Binding-site contacts:
Ligand atom CGA contacts residue HIS275 of chain 1.A at 3.3 Å.
Ligand atom C2B contacts residue TYR278 of chain 1.A at 3.1 Å (hydrophobic).
Ligand atom CAC contacts residue CYS35 of chain 1.A at 2.3 Å (hydrophobic).
Ligand atom CHB contacts residue TYR278 of chain 1.A at 3.4 Å (hydrophobic).
Ligand atom C1B contacts residue TYR278 of chain 1.A at 3.2 Å (hydrophobic).
Ligand atom C2A contacts residue HIS275 of chain 1.A at 3.3 Å.
Ligand atom O2D contacts residue ARG269 of chain 1.A at 3.2 Å (salt-bridge).
Ligand atom C4A contacts residue ASP222 of chain 1.A at 3.2 Å.
Ligand atom C3C contacts residue CYS35 of chain 1.A at 3.2 Å (hydrophobic).
Ligand atom CAD contacts residue TYR231 of chain 1.A at 3.5 Å (hydrophobic).
Ligand atom OC contacts residue ASP222 of chain 1.A at 3.3 Å (salt-bridge).
Ligand atom O1A contacts residue MET279 of chain 1.A at 3.3 Å (h-bond).
Ligand atom ND contacts residue ASP222 of chain 1.A at 3.2 Å (salt-bridge).
Ligand atom CBA contacts residue HIS275 of chain 1.A at 3.1 Å.
Ligand atom CMB contacts residue PHE218 of chain 1.A at 3.4 Å (hydrophobic).
Ligand atom C1A contacts residue HIS275 of chain 1.A at 3.1 Å.
Ligand atom CMB contacts residue ASP222 of chain 1.A at 3.4 Å.
Ligand atom CGD contacts residue ARG269 of chain 1.A at 3.4 Å.
Ligand atom O2D contacts residue TYR231 of chain 1.A at 3.3 Å (h-bond).
Ligand atom C4A contacts residue ILE223 of chain 1.A at 3.3 Å (hydrophobic).
Ligand atom CHB contacts residue ASP222 of chain 1.A at 3.1 Å.
Ligand atom OB contacts residue HIS305 of chain 1.A at 3.1 Å (h-bond).
Ligand atom O2D contacts residue VAL271 of chain 1.A at 3.4 Å.
Ligand atom C4D contacts residue HIS275 of chain 1.A at 3.5 Å.
Ligand atom CAB contacts residue PHE218 of chain 1.A at 3.3 Å (hydrophobic).
Ligand atom CMB contacts residue TYR278 of chain 1.A at 3.5 Å (hydrophobic).
Ligand atom NA contacts residue ILE223 of chain 1.A at 3.4 Å.
Ligand atom O1A contacts residue HIS275 of chain 1.A at 2.7 Å (h-bond).
Ligand atom OC contacts residue TYR278 of chain 1.A at 3.3 Å.
Ligand atom NA contacts residue HIS275 of chain 1.A at 3.3 Å (h-bond).
Ligand atom O1D contacts residue ILE40 of chain 1.A at 3.1 Å.
Ligand atom CHA contacts residue HIS275 of chain 1.A at 3.3 Å.
Ligand atom CGD contacts residue VAL271 of chain 1.A at 3.4 Å (hydrophobic).
Ligand atom O1A contacts residue THR287 of chain 1.A at 3.3 Å (h-bond).
Ligand atom CAA contacts residue TYR231 of chain 1.A at 3.5 Å (hydrophobic).
Ligand atom CBC contacts residue CYS35 of chain 1.A at 1.6 Å (hydrophobic).
Ligand atom NA contacts residue ASP222 of chain 1.A at 2.6 Å (salt-bridge).
Ligand atom CBB contacts residue PHE218 of chain 1.A at 3.4 Å (hydrophobic).
Ligand atom O1D contacts residue ARG269 of chain 1.A at 2.9 Å (salt-bridge).
Ligand atom O2A contacts residue SER289 of chain 1.A at 3.3 Å.

Sequence of chain 1.A:
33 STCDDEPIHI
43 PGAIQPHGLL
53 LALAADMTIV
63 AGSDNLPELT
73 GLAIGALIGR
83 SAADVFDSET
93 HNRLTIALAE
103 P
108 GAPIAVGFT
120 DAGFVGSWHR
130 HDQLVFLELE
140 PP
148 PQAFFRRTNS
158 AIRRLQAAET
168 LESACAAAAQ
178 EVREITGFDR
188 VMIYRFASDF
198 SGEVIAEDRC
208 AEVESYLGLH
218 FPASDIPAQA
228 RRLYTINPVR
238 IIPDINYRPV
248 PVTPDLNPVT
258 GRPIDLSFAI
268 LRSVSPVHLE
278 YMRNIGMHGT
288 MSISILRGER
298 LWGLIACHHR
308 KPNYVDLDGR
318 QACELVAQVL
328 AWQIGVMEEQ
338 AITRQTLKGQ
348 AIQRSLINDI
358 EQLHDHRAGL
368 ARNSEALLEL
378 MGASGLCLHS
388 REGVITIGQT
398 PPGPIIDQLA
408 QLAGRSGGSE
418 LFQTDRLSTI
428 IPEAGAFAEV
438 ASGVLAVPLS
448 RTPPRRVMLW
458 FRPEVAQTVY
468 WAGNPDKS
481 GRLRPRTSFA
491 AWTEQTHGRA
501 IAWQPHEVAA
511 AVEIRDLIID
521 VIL

A small-molecule ligand and the protein it binds are described below.
Small molecule (SMILES): C=CC1=C(C)/C(=C/c2[nH]c(/C=C3\N=C(/C=C4\NC(=O)C(C)=C4C=C)C(C)=C3CCC(=O)O)c(CCC(=O)O)c2C)NC1=O